Sequence of chain 1.A:
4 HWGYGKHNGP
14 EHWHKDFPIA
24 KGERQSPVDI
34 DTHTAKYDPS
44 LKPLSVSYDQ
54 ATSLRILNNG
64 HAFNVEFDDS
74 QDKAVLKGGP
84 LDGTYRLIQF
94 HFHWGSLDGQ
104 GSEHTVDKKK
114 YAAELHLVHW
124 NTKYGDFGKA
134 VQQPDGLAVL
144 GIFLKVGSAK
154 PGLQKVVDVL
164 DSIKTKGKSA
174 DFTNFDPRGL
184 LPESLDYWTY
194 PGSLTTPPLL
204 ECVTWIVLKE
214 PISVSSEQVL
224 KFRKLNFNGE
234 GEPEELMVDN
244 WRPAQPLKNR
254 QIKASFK

The protein below binds the small molecule below.
Small molecule (SMILES): NS(=O)(=O)c1c(F)c(F)c(-n2cc(CC3CCCCC3)nn2)c(F)c1F

Binding-site contacts:
Ligand atom CAU contacts residue LEU197 of chain 1.A at 3.6 Å (hydrophobic).
Ligand atom OAB contacts residue THR198 of chain 1.A at 3.1 Å (h-bond).
Ligand atom CAU contacts residue THR199 of chain 1.A at 3.5 Å.
Ligand atom NAA contacts residue HIS96 of chain 1.A at 3.3 Å (h-bond).
Ligand atom NAP contacts residue PHE130 of chain 1.A at 3.8 Å.
Ligand atom FAE contacts residue THR199 of chain 1.A at 2.6 Å.
Ligand atom FAE contacts residue PRO200 of chain 1.A at 3.4 Å.
Ligand atom NAP contacts residue LEU197 of chain 1.A at 3.5 Å.
Ligand atom FAE contacts residue LEU197 of chain 1.A at 3.6 Å.
Ligand atom CAK contacts residue VAL134 of chain 1.A at 3.9 Å (hydrophobic).
Ligand atom OAC contacts residue HIS94 of chain 1.A at 3.3 Å.
Ligand atom FAG contacts residue THR198 of chain 1.A at 3.0 Å.
Ligand atom FAG contacts residue THR199 of chain 1.A at 2.8 Å.
Ligand atom CAS contacts residue THR199 of chain 1.A at 3.3 Å.
Ligand atom SAZ contacts residue HIS94 of chain 1.A at 3.9 Å.
Ligand atom FAD contacts residue PHE130 of chain 1.A at 3.5 Å.
Ligand atom NAA contacts residue HIS119 of chain 1.A at 3.3 Å (h-bond).
Ligand atom SAZ contacts residue ZN1 of chain 1.B at 3.1 Å.
Ligand atom OAC contacts residue HIS119 of chain 1.A at 3.5 Å (h-bond).
Ligand atom FAF contacts residue HIS94 of chain 1.A at 3.5 Å.
Ligand atom CAS contacts residue LEU197 of chain 1.A at 3.8 Å (hydrophobic).
Ligand atom FAD contacts residue GLN92 of chain 1.A at 3.5 Å.
Ligand atom CAW contacts residue LEU197 of chain 1.A at 3.9 Å (hydrophobic).
Ligand atom NAA contacts residue THR198 of chain 1.A at 2.9 Å (h-bond).
Ligand atom OAC contacts residue VAL121 of chain 1.A at 3.8 Å.
Ligand atom SAZ contacts residue THR198 of chain 1.A at 3.9 Å.
Ligand atom FAG contacts residue LEU197 of chain 1.A at 3.4 Å.
Ligand atom CAJ contacts residue VAL134 of chain 1.A at 3.9 Å (hydrophobic).
Ligand atom NAO contacts residue PHE130 of chain 1.A at 3.7 Å.
Ligand atom NAA contacts residue HIS94 of chain 1.A at 3.1 Å (h-bond).
Ligand atom FAF contacts residue GLN92 of chain 1.A at 3.8 Å.
Ligand atom FAF contacts residue VAL121 of chain 1.A at 2.8 Å.
Ligand atom OAC contacts residue VAL142 of chain 1.A at 3.9 Å.
Ligand atom CAI contacts residue VAL134 of chain 1.A at 4.0 Å (hydrophobic).
Ligand atom OAB contacts residue LEU197 of chain 1.A at 3.4 Å.
Ligand atom OAC contacts residue ZN1 of chain 1.B at 3.1 Å.
Ligand atom CAL contacts residue PRO201 of chain 1.A at 3.7 Å (hydrophobic).
Ligand atom NAA contacts residue ZN1 of chain 1.B at 1.9 Å.
Ligand atom CAM contacts residue PHE130 of chain 1.A at 3.6 Å (hydrophobic).
Ligand atom OAB contacts residue TRP208 of chain 1.A at 3.6 Å.